A protein and the small-molecule ligand that binds it are described below.
Small molecule (SMILES): CC(=O)N[C@@H]1[C@@H](O)[C@H](O)[C@@H](CO)O[C@H]1O

Sequence of chain 5.Q:
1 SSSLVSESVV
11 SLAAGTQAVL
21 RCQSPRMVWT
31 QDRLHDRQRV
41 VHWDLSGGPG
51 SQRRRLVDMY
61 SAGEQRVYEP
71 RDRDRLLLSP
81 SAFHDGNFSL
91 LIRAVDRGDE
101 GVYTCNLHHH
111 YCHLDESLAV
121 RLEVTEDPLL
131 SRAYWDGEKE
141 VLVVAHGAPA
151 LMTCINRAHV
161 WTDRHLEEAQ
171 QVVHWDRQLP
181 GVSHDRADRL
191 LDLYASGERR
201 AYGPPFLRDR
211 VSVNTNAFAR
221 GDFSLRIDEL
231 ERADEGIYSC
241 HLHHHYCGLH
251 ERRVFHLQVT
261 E

Binding-site contacts:
Ligand atom O7 contacts residue ASN87 of chain 5.Q at 3.9 Å.
Ligand atom C7 contacts residue ASN87 of chain 5.Q at 3.6 Å.
Ligand atom C5 contacts residue LEU151 of chain 5.Q at 4.1 Å (hydrophobic).
Ligand atom C5 contacts residue ASN87 of chain 5.Q at 3.7 Å.
Ligand atom N2 contacts residue ASN87 of chain 5.Q at 2.9 Å (h-bond).
Ligand atom C1 contacts residue ASN87 of chain 5.Q at 1.4 Å.
Ligand atom O6 contacts residue LEU151 of chain 5.Q at 3.4 Å.
Ligand atom O4 contacts residue LEU151 of chain 5.Q at 3.7 Å.
Ligand atom C4 contacts residue ASN87 of chain 5.Q at 4.2 Å.
Ligand atom O5 contacts residue SER79 of chain 5.Q at 4.4 Å.
Ligand atom C2 contacts residue ASN87 of chain 5.Q at 2.4 Å.
Ligand atom O5 contacts residue SER89 of chain 5.Q at 4.1 Å.
Ligand atom C3 contacts residue ASN87 of chain 5.Q at 3.7 Å.
Ligand atom C4 contacts residue LEU151 of chain 5.Q at 4.4 Å (hydrophobic).
Ligand atom C5 contacts residue SER89 of chain 5.Q at 4.3 Å.
Ligand atom O7 contacts residue ASP85 of chain 5.Q at 4.3 Å.
Ligand atom C1 contacts residue SER89 of chain 5.Q at 4.5 Å.
Ligand atom O5 contacts residue ASN87 of chain 5.Q at 2.3 Å (h-bond).
Ligand atom C6 contacts residue LEU151 of chain 5.Q at 3.8 Å (hydrophobic).